The protein below binds the small molecule below.
Small molecule (SMILES): CC(=O)N[C@H]1[C@H](O[C@H]2[C@H](O)[C@@H](NC(C)=O)CO[C@@H]2CO)O[C@H](CO)[C@@H](O[C@@H]2O[C@H](CO)[C@@H](O)[C@H](O)[C@@H]2O)[C@@H]1O

Sequence of chain 1.A:
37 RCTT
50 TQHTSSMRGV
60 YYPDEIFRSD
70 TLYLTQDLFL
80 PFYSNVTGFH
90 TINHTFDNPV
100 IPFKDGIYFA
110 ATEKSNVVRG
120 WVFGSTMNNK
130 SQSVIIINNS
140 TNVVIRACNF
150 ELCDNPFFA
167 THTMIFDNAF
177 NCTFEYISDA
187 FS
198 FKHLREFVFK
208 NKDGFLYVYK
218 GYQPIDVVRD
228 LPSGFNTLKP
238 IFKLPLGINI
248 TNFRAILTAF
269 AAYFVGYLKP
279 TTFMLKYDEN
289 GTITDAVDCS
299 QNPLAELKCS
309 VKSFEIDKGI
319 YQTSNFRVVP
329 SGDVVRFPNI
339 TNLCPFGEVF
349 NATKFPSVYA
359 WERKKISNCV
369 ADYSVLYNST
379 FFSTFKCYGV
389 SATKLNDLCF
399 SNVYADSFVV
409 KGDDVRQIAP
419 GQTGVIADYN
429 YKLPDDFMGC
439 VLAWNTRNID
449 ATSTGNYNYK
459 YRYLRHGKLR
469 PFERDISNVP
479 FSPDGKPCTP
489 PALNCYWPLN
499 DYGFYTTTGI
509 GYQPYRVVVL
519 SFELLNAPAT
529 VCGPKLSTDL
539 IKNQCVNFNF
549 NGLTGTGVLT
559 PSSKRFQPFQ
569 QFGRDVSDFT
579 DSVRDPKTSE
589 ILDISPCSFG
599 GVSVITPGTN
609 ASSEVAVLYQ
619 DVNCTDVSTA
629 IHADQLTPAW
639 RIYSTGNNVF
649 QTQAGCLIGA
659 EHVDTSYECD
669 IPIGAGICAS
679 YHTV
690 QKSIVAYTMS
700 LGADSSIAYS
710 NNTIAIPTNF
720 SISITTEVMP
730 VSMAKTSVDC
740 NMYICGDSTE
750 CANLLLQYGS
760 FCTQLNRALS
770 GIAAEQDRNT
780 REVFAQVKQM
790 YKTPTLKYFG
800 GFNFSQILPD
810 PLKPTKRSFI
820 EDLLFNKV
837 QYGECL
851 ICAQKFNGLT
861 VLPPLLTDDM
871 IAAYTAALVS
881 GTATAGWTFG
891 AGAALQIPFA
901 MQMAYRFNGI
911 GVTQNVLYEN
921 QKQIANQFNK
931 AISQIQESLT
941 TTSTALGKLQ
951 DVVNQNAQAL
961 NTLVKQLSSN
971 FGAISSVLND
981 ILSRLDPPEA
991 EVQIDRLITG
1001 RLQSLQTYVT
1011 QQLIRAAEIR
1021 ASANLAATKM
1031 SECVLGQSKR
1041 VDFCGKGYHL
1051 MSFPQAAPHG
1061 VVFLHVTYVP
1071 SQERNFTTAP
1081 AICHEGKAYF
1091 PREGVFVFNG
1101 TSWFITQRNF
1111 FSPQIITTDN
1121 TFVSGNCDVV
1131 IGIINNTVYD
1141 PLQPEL

Binding-site contacts:
Ligand atom C5 contacts residue ASN128 of chain 1.A at 3.7 Å.
Ligand atom N2 contacts residue ASN128 of chain 1.A at 2.7 Å (h-bond).
Ligand atom C8 contacts residue LYS129 of chain 1.A at 3.9 Å.
Ligand atom C7 contacts residue ASN128 of chain 1.A at 3.2 Å.
Ligand atom O5 contacts residue ASN128 of chain 1.A at 2.5 Å (h-bond).
Ligand atom C1 contacts residue ASN128 of chain 1.A at 1.4 Å.
Ligand atom C2 contacts residue ASN128 of chain 1.A at 2.4 Å.
Ligand atom C8 contacts residue ASN128 of chain 1.A at 3.2 Å.
Ligand atom C3 contacts residue ASN128 of chain 1.A at 3.6 Å.
Ligand atom O7 contacts residue ASN128 of chain 1.A at 3.4 Å (h-bond).
Ligand atom C4 contacts residue ASN128 of chain 1.A at 4.2 Å.